Sequence of chain 2.B:
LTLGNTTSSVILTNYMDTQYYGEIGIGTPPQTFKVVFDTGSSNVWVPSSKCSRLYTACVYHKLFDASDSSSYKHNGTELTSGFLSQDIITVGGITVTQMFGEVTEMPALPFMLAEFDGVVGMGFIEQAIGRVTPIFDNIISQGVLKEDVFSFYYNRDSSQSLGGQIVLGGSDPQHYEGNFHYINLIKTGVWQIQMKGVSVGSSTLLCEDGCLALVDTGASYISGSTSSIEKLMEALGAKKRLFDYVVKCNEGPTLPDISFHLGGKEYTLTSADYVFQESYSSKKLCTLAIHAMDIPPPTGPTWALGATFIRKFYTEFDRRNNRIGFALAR

This protein binds this small molecule.
Small molecule (SMILES): CC(=O)N[C@@H]1[C@@H](O)[C@H](O)[C@@H](CO)O[C@H]1O

Binding-site contacts:
Ligand atom C2 contacts residue ASN75 of chain 2.B at 2.5 Å.
Ligand atom C4 contacts residue ASN75 of chain 2.B at 4.2 Å.
Ligand atom O6 contacts residue GLY138 of chain 2.B at 4.2 Å.
Ligand atom C3 contacts residue ASN75 of chain 2.B at 3.8 Å.
Ligand atom O5 contacts residue ASN75 of chain 2.B at 2.3 Å (h-bond).
Ligand atom N2 contacts residue ASN75 of chain 2.B at 3.0 Å (h-bond).
Ligand atom C8 contacts residue ASN75 of chain 2.B at 4.0 Å.
Ligand atom O5 contacts residue MET107 of chain 2.B at 4.1 Å.
Ligand atom O5 contacts residue THR77 of chain 2.B at 4.4 Å.
Ligand atom C7 contacts residue ASN75 of chain 2.B at 3.3 Å.
Ligand atom O7 contacts residue ASN75 of chain 2.B at 3.4 Å (h-bond).
Ligand atom C1 contacts residue THR77 of chain 2.B at 3.7 Å.
Ligand atom C6 contacts residue MET107 of chain 2.B at 4.3 Å (hydrophobic).
Ligand atom C5 contacts residue ASN75 of chain 2.B at 3.6 Å.
Ligand atom C1 contacts residue ASN75 of chain 2.B at 1.4 Å.